Binding-site contacts:
Ligand atom O5 contacts residue GLN50 of chain 1.A at 3.8 Å.
Ligand atom O1 contacts residue ARG399 of chain 1.A at 2.3 Å (salt-bridge).
Ligand atom O2 contacts residue ARG399 of chain 1.A at 3.4 Å (salt-bridge).
Ligand atom C2 contacts residue GLU255 of chain 1.A at 3.8 Å.
Ligand atom C2 contacts residue PHE126 of chain 1.A at 3.4 Å (hydrophobic).
Ligand atom C1 contacts residue PHE126 of chain 1.A at 4.1 Å (hydrophobic).
Ligand atom O5 contacts residue THR254 of chain 1.A at 2.6 Å.
Ligand atom C1 contacts residue HIS354 of chain 1.A at 3.8 Å.
Ligand atom O4 contacts residue PHE126 of chain 1.A at 3.9 Å.
Ligand atom O1 contacts residue HIS354 of chain 1.A at 2.7 Å (h-bond).
Ligand atom C3 contacts residue GLY51 of chain 1.A at 4.1 Å.
Ligand atom C3 contacts residue PHE126 of chain 1.A at 3.8 Å (hydrophobic).
Ligand atom O4 contacts residue HIS242 of chain 1.A at 3.2 Å.
Ligand atom O4 contacts residue ARG286 of chain 1.A at 3.6 Å.
Ligand atom C4 contacts residue LEU252 of chain 1.A at 4.2 Å (hydrophobic).
Ligand atom O2 contacts residue FAD1 of chain 1.G at 3.1 Å (h-bond).
Ligand atom O2 contacts residue GLY401 of chain 1.A at 3.4 Å.
Ligand atom O5 contacts residue GLU255 of chain 1.A at 3.3 Å (salt-bridge).
Ligand atom C3 contacts residue HIS242 of chain 1.A at 4.0 Å.
Ligand atom O3 contacts residue FAD1 of chain 1.G at 2.5 Å (h-bond).
Ligand atom C2 contacts residue ARG286 of chain 1.A at 3.6 Å.
Ligand atom C1 contacts residue FAD1 of chain 1.G at 3.6 Å.
Ligand atom C1 contacts residue ARG399 of chain 1.A at 3.2 Å.
Ligand atom O4 contacts residue THR254 of chain 1.A at 3.1 Å.
Ligand atom C1 contacts residue GLY401 of chain 1.A at 4.1 Å.
Ligand atom C2 contacts residue HIS242 of chain 1.A at 3.5 Å.
Ligand atom C4 contacts residue THR254 of chain 1.A at 3.4 Å.
Ligand atom O5 contacts residue GLY51 of chain 1.A at 3.2 Å (h-bond).
Ligand atom C4 contacts residue PHE126 of chain 1.A at 4.0 Å (hydrophobic).
Ligand atom O1 contacts residue FAD1 of chain 1.G at 3.5 Å.
Ligand atom O5 contacts residue LEU252 of chain 1.A at 3.8 Å.
Ligand atom C4 contacts residue GLU255 of chain 1.A at 3.1 Å.
Ligand atom O2 contacts residue GLY402 of chain 1.A at 2.5 Å (h-bond).
Ligand atom C4 contacts residue GLY51 of chain 1.A at 3.9 Å.
Ligand atom O3 contacts residue GLY51 of chain 1.A at 3.6 Å (h-bond).
Ligand atom C1 contacts residue GLY402 of chain 1.A at 3.6 Å.
Ligand atom O2 contacts residue PHE126 of chain 1.A at 3.8 Å.
Ligand atom C3 contacts residue FAD1 of chain 1.G at 3.5 Å.
Ligand atom O4 contacts residue GLU255 of chain 1.A at 2.2 Å (salt-bridge).
Ligand atom C4 contacts residue HIS242 of chain 1.A at 3.8 Å.

Sequence of chain 1.A:
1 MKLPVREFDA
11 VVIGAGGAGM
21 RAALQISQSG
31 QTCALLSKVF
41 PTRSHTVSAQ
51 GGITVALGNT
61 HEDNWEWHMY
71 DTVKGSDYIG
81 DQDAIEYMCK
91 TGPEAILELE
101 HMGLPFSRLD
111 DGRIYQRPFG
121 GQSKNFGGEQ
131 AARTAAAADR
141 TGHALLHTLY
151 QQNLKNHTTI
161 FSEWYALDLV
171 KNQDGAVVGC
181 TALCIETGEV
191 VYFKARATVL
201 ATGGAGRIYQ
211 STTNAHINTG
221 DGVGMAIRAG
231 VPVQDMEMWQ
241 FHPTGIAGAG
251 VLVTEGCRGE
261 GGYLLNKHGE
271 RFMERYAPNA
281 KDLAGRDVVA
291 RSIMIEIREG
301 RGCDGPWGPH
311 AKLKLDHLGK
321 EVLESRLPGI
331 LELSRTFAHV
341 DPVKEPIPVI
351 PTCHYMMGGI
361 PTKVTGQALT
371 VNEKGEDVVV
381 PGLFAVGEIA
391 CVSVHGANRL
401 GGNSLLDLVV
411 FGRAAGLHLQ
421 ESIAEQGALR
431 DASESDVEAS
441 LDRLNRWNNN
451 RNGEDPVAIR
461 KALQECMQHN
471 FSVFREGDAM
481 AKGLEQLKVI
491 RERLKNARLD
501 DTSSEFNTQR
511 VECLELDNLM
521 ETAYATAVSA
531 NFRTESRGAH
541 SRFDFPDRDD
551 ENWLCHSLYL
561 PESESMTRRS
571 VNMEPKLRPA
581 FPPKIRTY

This protein binds this small molecule.
Small molecule (SMILES): O=C([O-])CC(=O)C(=O)O